This protein binds this small molecule.
Small molecule (SMILES): O=C(O)[C@@H]1C[C@H]2C[C@@H](CN3CC(F)(F)C[C@H]3C(=O)O)CC[C@H]2CN1

Binding-site contacts:
Ligand atom C14 contacts residue GLY537 of chain 1.D at 4.1 Å.
Ligand atom C4 contacts residue PRO485 of chain 1.D at 3.7 Å (hydrophobic).
Ligand atom C10 contacts residue TYR457 of chain 1.D at 4.0 Å (hydrophobic).
Ligand atom F2 contacts residue VAL534 of chain 1.D at 4.2 Å.
Ligand atom O4 contacts residue THR539 of chain 1.D at 3.5 Å.
Ligand atom N1 contacts residue THR487 of chain 1.D at 3.8 Å.
Ligand atom C10 contacts residue PRO485 of chain 1.D at 4.2 Å (hydrophobic).
Ligand atom O2 contacts residue PRO485 of chain 1.D at 3.6 Å.
Ligand atom F2 contacts residue SER570 of chain 1.D at 4.3 Å.
Ligand atom C2 contacts residue PRO485 of chain 1.D at 4.2 Å (hydrophobic).
Ligand atom O4 contacts residue GLU587 of chain 1.D at 3.5 Å (salt-bridge).
Ligand atom O2 contacts residue THR487 of chain 1.D at 2.9 Å (h-bond).
Ligand atom O2 contacts residue LEU486 of chain 1.D at 3.7 Å.
Ligand atom N1 contacts residue PRO485 of chain 1.D at 2.8 Å (h-bond).
Ligand atom O4 contacts residue MET586 of chain 1.D at 3.7 Å.
Ligand atom C14 contacts residue VAL534 of chain 1.D at 3.8 Å (hydrophobic).
Ligand atom C1 contacts residue PRO485 of chain 1.D at 3.9 Å (hydrophobic).
Ligand atom O3 contacts residue THR539 of chain 1.D at 3.0 Å (h-bond).
Ligand atom C13 contacts residue THR539 of chain 1.D at 3.9 Å.
Ligand atom C1 contacts residue THR487 of chain 1.D at 4.5 Å.
Ligand atom F1 contacts residue GLY537 of chain 1.D at 4.5 Å.
Ligand atom C3 contacts residue PRO485 of chain 1.D at 3.1 Å (hydrophobic).
Ligand atom C10 contacts residue THR487 of chain 1.D at 3.9 Å.
Ligand atom C13 contacts residue SER538 of chain 1.D at 4.2 Å.
Ligand atom O3 contacts residue SER538 of chain 1.D at 3.0 Å (h-bond).
Ligand atom C9 contacts residue PRO485 of chain 1.D at 4.3 Å (hydrophobic).
Ligand atom O3 contacts residue GLY537 of chain 1.D at 3.6 Å.
Ligand atom O2 contacts residue TYR457 of chain 1.D at 4.1 Å.
Ligand atom O1 contacts residue TYR457 of chain 1.D at 3.7 Å.

Sequence of chain 1.D:
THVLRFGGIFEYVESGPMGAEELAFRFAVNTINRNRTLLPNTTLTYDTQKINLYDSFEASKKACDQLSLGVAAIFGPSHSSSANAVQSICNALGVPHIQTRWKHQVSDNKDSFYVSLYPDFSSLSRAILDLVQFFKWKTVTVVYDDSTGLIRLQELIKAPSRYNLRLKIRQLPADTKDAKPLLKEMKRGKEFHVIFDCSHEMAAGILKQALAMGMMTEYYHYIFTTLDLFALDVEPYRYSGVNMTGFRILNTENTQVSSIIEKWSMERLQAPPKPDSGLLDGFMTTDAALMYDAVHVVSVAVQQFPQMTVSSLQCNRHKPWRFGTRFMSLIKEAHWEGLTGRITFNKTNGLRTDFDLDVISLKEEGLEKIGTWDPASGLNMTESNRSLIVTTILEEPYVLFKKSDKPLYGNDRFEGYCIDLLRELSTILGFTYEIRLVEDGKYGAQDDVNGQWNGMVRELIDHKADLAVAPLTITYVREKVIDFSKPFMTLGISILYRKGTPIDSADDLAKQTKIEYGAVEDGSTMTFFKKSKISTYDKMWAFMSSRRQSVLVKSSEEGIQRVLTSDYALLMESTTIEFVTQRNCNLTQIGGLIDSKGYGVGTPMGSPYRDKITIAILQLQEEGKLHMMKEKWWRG